Sequence of chain 1.B:
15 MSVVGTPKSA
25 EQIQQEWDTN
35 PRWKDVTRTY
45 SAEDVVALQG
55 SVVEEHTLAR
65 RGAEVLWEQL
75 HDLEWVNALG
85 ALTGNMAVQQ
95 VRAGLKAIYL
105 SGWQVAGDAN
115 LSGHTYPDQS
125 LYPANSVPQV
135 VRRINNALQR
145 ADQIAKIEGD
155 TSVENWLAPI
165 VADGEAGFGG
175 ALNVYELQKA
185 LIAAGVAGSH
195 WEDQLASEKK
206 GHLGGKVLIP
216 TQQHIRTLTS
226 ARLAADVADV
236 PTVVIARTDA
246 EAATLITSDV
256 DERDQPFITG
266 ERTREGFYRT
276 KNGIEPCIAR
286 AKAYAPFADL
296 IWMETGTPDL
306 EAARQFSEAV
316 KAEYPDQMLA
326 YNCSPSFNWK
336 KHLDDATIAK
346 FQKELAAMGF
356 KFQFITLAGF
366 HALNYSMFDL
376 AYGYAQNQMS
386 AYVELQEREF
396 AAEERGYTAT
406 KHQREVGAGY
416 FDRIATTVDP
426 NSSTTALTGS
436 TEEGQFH

This protein binds this small molecule.
Small molecule (SMILES): O=C(O)CC[N+](=O)[O-]

Sequence of chain 1.A:
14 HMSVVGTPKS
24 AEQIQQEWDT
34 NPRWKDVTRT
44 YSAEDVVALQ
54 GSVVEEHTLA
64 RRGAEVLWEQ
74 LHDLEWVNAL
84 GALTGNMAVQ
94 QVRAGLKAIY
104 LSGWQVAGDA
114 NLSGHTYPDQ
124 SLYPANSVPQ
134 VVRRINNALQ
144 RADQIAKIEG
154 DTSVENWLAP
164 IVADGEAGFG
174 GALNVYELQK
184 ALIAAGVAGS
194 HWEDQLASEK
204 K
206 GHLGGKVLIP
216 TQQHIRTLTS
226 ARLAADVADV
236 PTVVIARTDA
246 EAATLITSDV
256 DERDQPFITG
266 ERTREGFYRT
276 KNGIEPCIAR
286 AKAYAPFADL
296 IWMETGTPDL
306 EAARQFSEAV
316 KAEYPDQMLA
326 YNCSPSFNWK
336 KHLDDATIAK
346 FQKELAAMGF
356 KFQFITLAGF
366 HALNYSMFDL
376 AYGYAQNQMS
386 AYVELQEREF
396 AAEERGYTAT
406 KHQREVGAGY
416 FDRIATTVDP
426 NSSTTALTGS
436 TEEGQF

Binding-site contacts:
Ligand atom O2 contacts residue SER371 of chain 1.A at 3.3 Å.
Ligand atom C1 contacts residue LEU390 of chain 1.A at 3.9 Å (hydrophobic).
Ligand atom C1 contacts residue SER371 of chain 1.A at 4.2 Å.
Ligand atom O2 contacts residue LEU390 of chain 1.A at 3.9 Å.
Ligand atom O2 contacts residue ALA367 of chain 1.B at 4.1 Å.
Ligand atom O3 contacts residue SER371 of chain 1.B at 3.9 Å.
Ligand atom C2 contacts residue SER371 of chain 1.B at 3.6 Å.
Ligand atom O2 contacts residue SER371 of chain 1.B at 4.1 Å.
Ligand atom C2 contacts residue SER371 of chain 1.A at 4.2 Å.
Ligand atom O2 contacts residue TYR370 of chain 1.B at 4.0 Å.
Ligand atom O2 contacts residue ARG393 of chain 1.A at 4.0 Å.
Ligand atom C3 contacts residue SER371 of chain 1.B at 4.2 Å.
Ligand atom O4 contacts residue TYR370 of chain 1.A at 3.0 Å.
Ligand atom O1 contacts residue LEU390 of chain 1.A at 3.4 Å.
Ligand atom O3 contacts residue ARG393 of chain 1.B at 3.3 Å (salt-bridge).
Ligand atom O1 contacts residue TYR370 of chain 1.B at 3.1 Å.
Ligand atom C3 contacts residue TYR370 of chain 1.A at 4.1 Å (hydrophobic).
Ligand atom C3 contacts residue SER371 of chain 1.A at 3.8 Å.
Ligand atom N1 contacts residue TYR370 of chain 1.A at 3.8 Å.
Ligand atom O4 contacts residue ARG393 of chain 1.B at 2.6 Å (salt-bridge).
Ligand atom O3 contacts residue ASP374 of chain 1.B at 4.3 Å.
Ligand atom C2 contacts residue TYR370 of chain 1.B at 3.6 Å (hydrophobic).
Ligand atom O1 contacts residue ARG393 of chain 1.A at 2.4 Å (salt-bridge).
Ligand atom C1 contacts residue TYR370 of chain 1.B at 3.3 Å (hydrophobic).
Ligand atom O4 contacts residue LEU390 of chain 1.B at 4.2 Å.
Ligand atom N1 contacts residue ARG393 of chain 1.B at 3.3 Å (salt-bridge).
Ligand atom C1 contacts residue ARG393 of chain 1.A at 3.4 Å.
Ligand atom C1 contacts residue SER371 of chain 1.B at 4.3 Å.